Binding-site contacts:
Ligand atom O3 contacts residue TYR217 of chain 1.A at 3.9 Å.
Ligand atom O5 contacts residue GLY148 of chain 1.A at 4.0 Å.
Ligand atom O2 contacts residue THR274 of chain 1.A at 2.9 Å (h-bond).
Ligand atom C2 contacts residue HIS214 of chain 1.A at 3.9 Å.
Ligand atom O2 contacts residue ASN270 of chain 1.A at 2.9 Å (h-bond).
Ligand atom C1 contacts residue PHE151 of chain 1.A at 3.7 Å (hydrophobic).
Ligand atom C6 contacts residue PHE350 of chain 1.A at 4.0 Å (hydrophobic).
Ligand atom C3 contacts residue TYR217 of chain 1.A at 4.1 Å (hydrophobic).
Ligand atom O1 contacts residue MET132 of chain 1.A at 3.0 Å.
Ligand atom O5 contacts residue TRP277 of chain 1.A at 4.0 Å.
Ligand atom C4 contacts residue GLU213 of chain 1.A at 3.4 Å.
Ligand atom C6 contacts residue PHE151 of chain 1.A at 3.9 Å (hydrophobic).
Ligand atom O2 contacts residue TYR251 of chain 1.A at 2.9 Å (h-bond).
Ligand atom C3 contacts residue ASN270 of chain 1.A at 3.1 Å.
Ligand atom O1 contacts residue PHE152 of chain 1.A at 3.5 Å.
Ligand atom C5 contacts residue TYR370 of chain 1.A at 4.0 Å (hydrophobic).
Ligand atom O3 contacts residue HIS214 of chain 1.A at 3.3 Å (h-bond).
Ligand atom C6 contacts residue TRP277 of chain 1.A at 3.6 Å (hydrophobic).
Ligand atom O6 contacts residue PHE350 of chain 1.A at 3.6 Å.
Ligand atom C2 contacts residue TYR251 of chain 1.A at 3.6 Å (hydrophobic).
Ligand atom O3 contacts residue TYR217 of chain 1.A at 4.0 Å.
Ligand atom O6 contacts residue VAL147 of chain 1.A at 3.9 Å.
Ligand atom C4 contacts residue TYR370 of chain 1.A at 3.7 Å (hydrophobic).
Ligand atom O6 contacts residue GLY148 of chain 1.A at 3.3 Å.
Ligand atom O4 contacts residue GLU213 of chain 1.A at 2.8 Å (salt-bridge).
Ligand atom C2 contacts residue THR274 of chain 1.A at 3.3 Å.
Ligand atom O1 contacts residue TYR251 of chain 1.A at 3.2 Å (h-bond).
Ligand atom O3 contacts residue ASN270 of chain 1.A at 2.2 Å (h-bond).
Ligand atom O2 contacts residue TYR249 of chain 1.A at 3.7 Å.
Ligand atom O5 contacts residue PHE151 of chain 1.A at 3.6 Å.
Ligand atom O3 contacts residue GLU213 of chain 1.A at 2.5 Å (salt-bridge).
Ligand atom O4 contacts residue TYR370 of chain 1.A at 2.5 Å (h-bond).
Ligand atom C1 contacts residue TYR251 of chain 1.A at 4.0 Å (hydrophobic).
Ligand atom C2 contacts residue TYR217 of chain 1.A at 3.9 Å (hydrophobic).
Ligand atom C3 contacts residue TYR217 of chain 1.A at 3.4 Å (hydrophobic).
Ligand atom C4 contacts residue TRP277 of chain 1.A at 3.9 Å (hydrophobic).
Ligand atom C3 contacts residue GLU213 of chain 1.A at 3.5 Å.
Ligand atom O2 contacts residue HIS214 of chain 1.A at 3.0 Å (h-bond).
Ligand atom O2 contacts residue TYR217 of chain 1.A at 3.5 Å (h-bond).
Ligand atom C2 contacts residue ASN270 of chain 1.A at 2.9 Å.

Sequence of chain 1.A:
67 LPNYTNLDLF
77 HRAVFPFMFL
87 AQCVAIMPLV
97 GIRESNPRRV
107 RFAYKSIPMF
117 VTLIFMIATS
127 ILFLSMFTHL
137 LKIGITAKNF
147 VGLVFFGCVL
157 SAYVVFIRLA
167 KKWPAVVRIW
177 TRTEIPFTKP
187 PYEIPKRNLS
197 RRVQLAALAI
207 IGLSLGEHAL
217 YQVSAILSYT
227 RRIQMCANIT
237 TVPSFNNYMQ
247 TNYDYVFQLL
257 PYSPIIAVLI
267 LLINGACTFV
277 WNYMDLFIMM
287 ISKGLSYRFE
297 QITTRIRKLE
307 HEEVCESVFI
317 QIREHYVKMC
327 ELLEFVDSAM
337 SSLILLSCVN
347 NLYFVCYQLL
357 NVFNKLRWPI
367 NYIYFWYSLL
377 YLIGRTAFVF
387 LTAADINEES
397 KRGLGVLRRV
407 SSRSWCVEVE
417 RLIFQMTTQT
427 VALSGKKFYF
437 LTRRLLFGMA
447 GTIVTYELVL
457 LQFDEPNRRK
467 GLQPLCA

A small-molecule ligand and the protein it binds are described below.
Small molecule (SMILES): OC[C@H]1O[C@H](O[C@H]2[C@H](O)[C@@H](O)[C@H](O)O[C@@H]2CO)[C@H](O)[C@@H](O)[C@@H]1O